Binding-site contacts:
Ligand atom C6 contacts residue LYS117 of chain 1.A at 3.6 Å.
Ligand atom N2 contacts residue ASP119 of chain 1.A at 2.8 Å (salt-bridge).
Ligand atom O1B contacts residue GLY15 of chain 1.A at 3.1 Å (h-bond).
Ligand atom O6 contacts residue ASP119 of chain 1.A at 3.5 Å (salt-bridge).
Ligand atom PG contacts residue MG1 of chain 1.B at 3.2 Å.
Ligand atom C3' contacts residue GLU31 of chain 1.A at 3.5 Å.
Ligand atom O6 contacts residue ALA146 of chain 1.A at 2.8 Å (h-bond).
Ligand atom N3B contacts residue GLY13 of chain 1.A at 3.2 Å (h-bond).
Ligand atom O2G contacts residue MG1 of chain 1.B at 1.9 Å.
Ligand atom O6 contacts residue LYS117 of chain 1.A at 3.4 Å.
Ligand atom O6 contacts residue LYS147 of chain 1.A at 3.4 Å (salt-bridge).
Ligand atom N3B contacts residue TYR32 of chain 1.A at 3.6 Å.
Ligand atom O3' contacts residue ASP30 of chain 1.A at 3.2 Å (salt-bridge).
Ligand atom O2B contacts residue MG1 of chain 1.B at 2.0 Å.
Ligand atom O1A contacts residue SER17 of chain 1.A at 3.4 Å (h-bond).
Ligand atom O4' contacts residue LYS117 of chain 1.A at 3.2 Å (salt-bridge).
Ligand atom O1G contacts residue LYS16 of chain 1.A at 2.7 Å (salt-bridge).
Ligand atom O3G contacts residue PRO34 of chain 1.A at 3.3 Å.
Ligand atom O1G contacts residue GLY60 of chain 1.A at 2.9 Å (h-bond).
Ligand atom O2B contacts residue SER17 of chain 1.A at 2.9 Å (h-bond).
Ligand atom O1A contacts residue ALA18 of chain 1.A at 2.8 Å (h-bond).
Ligand atom PB contacts residue MG1 of chain 1.B at 3.1 Å.
Ligand atom O6 contacts residue SER145 of chain 1.A at 3.4 Å.
Ligand atom N1 contacts residue ASP119 of chain 1.A at 2.8 Å (salt-bridge).
Ligand atom C6 contacts residue ASP119 of chain 1.A at 3.6 Å.
Ligand atom O6 contacts residue ASN116 of chain 1.A at 3.4 Å (h-bond).
Ligand atom O1G contacts residue ASP12 of chain 1.A at 3.5 Å.
Ligand atom O1A contacts residue GLY15 of chain 1.A at 3.4 Å.
Ligand atom O2G contacts residue THR35 of chain 1.A at 2.7 Å (h-bond).
Ligand atom O2' contacts residue ASP30 of chain 1.A at 3.1 Å (salt-bridge).
Ligand atom N7 contacts residue ASN116 of chain 1.A at 3.1 Å (h-bond).
Ligand atom O1B contacts residue LYS16 of chain 1.A at 2.7 Å (salt-bridge).
Ligand atom PB contacts residue LYS16 of chain 1.A at 3.6 Å.
Ligand atom O2' contacts residue PHE28 of chain 1.A at 3.2 Å.
Ligand atom O2B contacts residue LYS16 of chain 1.A at 3.5 Å (salt-bridge).
Ligand atom N3B contacts residue MG1 of chain 1.B at 3.4 Å.
Ligand atom O3A contacts residue GLY15 of chain 1.A at 3.1 Å (h-bond).
Ligand atom O1B contacts residue VAL14 of chain 1.A at 3.3 Å (h-bond).
Ligand atom O3G contacts residue TYR32 of chain 1.A at 3.5 Å.
Ligand atom O2' contacts residue VAL29 of chain 1.A at 2.9 Å (h-bond).

A protein and the small-molecule ligand that binds it are described below.
Small molecule (SMILES): Nc1nc2c(ncn2[C@@H]2O[C@H](CO[P](=O)(O)O[P](=O)(O)NP(=O)(O)O)[C@@H](O)[C@H]2O)c(=O)[nH]1

Sequence of chain 1.A:
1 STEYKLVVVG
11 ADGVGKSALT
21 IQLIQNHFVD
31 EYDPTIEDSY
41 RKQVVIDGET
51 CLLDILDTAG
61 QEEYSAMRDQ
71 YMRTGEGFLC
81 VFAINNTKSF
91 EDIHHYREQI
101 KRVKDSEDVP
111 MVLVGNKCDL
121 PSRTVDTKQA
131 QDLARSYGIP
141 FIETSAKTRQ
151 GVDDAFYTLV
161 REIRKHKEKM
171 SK